Binding-site contacts:
Ligand atom CAE contacts residue LEU301 of chain 1.B at 4.4 Å (hydrophobic).
Ligand atom CBB contacts residue LEU301 of chain 1.B at 3.5 Å (hydrophobic).
Ligand atom CAK contacts residue LEU235 of chain 1.C at 4.0 Å (hydrophobic).
Ligand atom CAU contacts residue THR256 of chain 1.B at 4.0 Å.
Ligand atom OAW contacts residue ILE242 of chain 1.C at 4.5 Å.
Ligand atom CAS contacts residue THR256 of chain 1.B at 4.4 Å.
Ligand atom CAD contacts residue ASN308 of chain 1.B at 3.9 Å.

Sequence of chain 1.B:
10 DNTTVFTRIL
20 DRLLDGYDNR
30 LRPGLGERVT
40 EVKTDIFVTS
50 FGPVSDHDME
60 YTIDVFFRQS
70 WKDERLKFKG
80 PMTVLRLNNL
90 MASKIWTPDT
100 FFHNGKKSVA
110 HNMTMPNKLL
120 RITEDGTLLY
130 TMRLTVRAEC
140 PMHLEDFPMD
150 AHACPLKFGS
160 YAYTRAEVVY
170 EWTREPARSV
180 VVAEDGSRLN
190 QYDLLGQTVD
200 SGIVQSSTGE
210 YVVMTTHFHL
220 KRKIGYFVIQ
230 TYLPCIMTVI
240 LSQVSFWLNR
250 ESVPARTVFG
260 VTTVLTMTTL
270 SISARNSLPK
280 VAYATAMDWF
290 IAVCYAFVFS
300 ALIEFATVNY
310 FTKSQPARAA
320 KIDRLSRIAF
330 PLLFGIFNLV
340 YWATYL

Sequence of chain 1.C:
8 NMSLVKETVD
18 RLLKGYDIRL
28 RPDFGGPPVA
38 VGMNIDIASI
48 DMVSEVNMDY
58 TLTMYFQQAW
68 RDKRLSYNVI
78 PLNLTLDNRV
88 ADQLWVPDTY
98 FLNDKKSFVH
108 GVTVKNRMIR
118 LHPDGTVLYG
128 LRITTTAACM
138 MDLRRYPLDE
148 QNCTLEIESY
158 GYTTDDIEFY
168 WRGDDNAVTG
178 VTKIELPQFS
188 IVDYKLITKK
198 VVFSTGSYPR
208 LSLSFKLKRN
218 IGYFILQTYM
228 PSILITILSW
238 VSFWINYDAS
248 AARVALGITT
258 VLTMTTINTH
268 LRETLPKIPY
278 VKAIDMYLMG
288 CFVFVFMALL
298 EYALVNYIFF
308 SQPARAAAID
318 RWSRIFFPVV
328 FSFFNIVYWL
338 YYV

This protein binds this small molecule.
Small molecule (SMILES): CC(C)CCC[C@@H](C)[C@H]1CC[C@H]2[C@@H]3CC=C4C[C@@H](OC(=O)CCC(=O)O)CC[C@]4(C)[C@H]3CC[C@]12C